Sequence of chain 1.A:
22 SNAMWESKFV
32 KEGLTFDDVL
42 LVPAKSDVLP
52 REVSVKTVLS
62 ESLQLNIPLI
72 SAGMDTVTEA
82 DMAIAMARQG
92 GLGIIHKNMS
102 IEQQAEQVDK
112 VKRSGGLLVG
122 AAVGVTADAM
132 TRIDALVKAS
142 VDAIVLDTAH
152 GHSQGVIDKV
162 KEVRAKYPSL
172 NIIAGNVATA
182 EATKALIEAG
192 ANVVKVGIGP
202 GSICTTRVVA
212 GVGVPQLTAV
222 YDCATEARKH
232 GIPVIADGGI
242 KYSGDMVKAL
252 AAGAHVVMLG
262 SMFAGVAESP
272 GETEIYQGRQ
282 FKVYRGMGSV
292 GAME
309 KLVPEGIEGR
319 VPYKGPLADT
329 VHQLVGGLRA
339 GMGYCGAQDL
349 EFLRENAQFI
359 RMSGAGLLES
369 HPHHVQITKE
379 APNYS

Binding-site contacts:
Ligand atom C10 contacts residue TYR342 of chain 1.C at 3.5 Å (hydrophobic).
Ligand atom N1 contacts residue LEU310 of chain 1.A at 4.0 Å.
Ligand atom N2 contacts residue GLU313 of chain 1.A at 2.5 Å (salt-bridge).
Ligand atom C19 contacts residue GLU313 of chain 1.A at 4.0 Å.
Ligand atom N4 contacts residue IMP1 of chain 1.I at 4.0 Å.
Ligand atom C19 contacts residue THR207 of chain 1.A at 3.5 Å.
Ligand atom C4 contacts residue ALA150 of chain 1.A at 3.9 Å (hydrophobic).
Ligand atom C2 contacts residue VAL311 of chain 1.A at 3.5 Å (hydrophobic).
Ligand atom C18 contacts residue IMP1 of chain 1.I at 3.9 Å.
Ligand atom C9 contacts residue TYR342 of chain 1.C at 3.9 Å (hydrophobic).
Ligand atom C5 contacts residue GLU313 of chain 1.A at 3.6 Å.
Ligand atom C3 contacts residue LEU310 of chain 1.A at 3.7 Å (hydrophobic).
Ligand atom C5 contacts residue ALA150 of chain 1.A at 3.7 Å (hydrophobic).
Ligand atom O2 contacts residue IMP1 of chain 1.I at 3.5 Å (h-bond).
Ligand atom C9 contacts residue PRO51 of chain 1.C at 3.8 Å (hydrophobic).
Ligand atom BR1 contacts residue VAL49 of chain 1.C at 3.7 Å.
Ligand atom BR1 contacts residue PRO51 of chain 1.C at 3.9 Å.
Ligand atom BR1 contacts residue GLY341 of chain 1.C at 3.8 Å.
Ligand atom C6 contacts residue ALA150 of chain 1.A at 3.7 Å (hydrophobic).
Ligand atom C15 contacts residue GLY289 of chain 1.A at 4.0 Å.
Ligand atom N2 contacts residue LEU310 of chain 1.A at 4.0 Å.
Ligand atom O contacts residue LEU310 of chain 1.A at 3.5 Å.
Ligand atom C10 contacts residue ALA338 of chain 1.C at 3.9 Å (hydrophobic).
Ligand atom C4 contacts residue LEU310 of chain 1.A at 3.6 Å (hydrophobic).
Ligand atom N1 contacts residue GLU313 of chain 1.A at 2.8 Å (salt-bridge).
Ligand atom C17 contacts residue ALA150 of chain 1.A at 4.0 Å (hydrophobic).
Ligand atom C9 contacts residue ALA338 of chain 1.C at 3.6 Å (hydrophobic).
Ligand atom C2 contacts residue MET294 of chain 1.A at 3.8 Å (hydrophobic).
Ligand atom N2 contacts residue ALA150 of chain 1.A at 3.8 Å.
Ligand atom C4 contacts residue GLU313 of chain 1.A at 3.1 Å.
Ligand atom C14 contacts residue MET288 of chain 1.A at 4.0 Å (hydrophobic).
Ligand atom C2 contacts residue GLY289 of chain 1.A at 4.0 Å.
Ligand atom C19 contacts residue TYR342 of chain 1.C at 3.6 Å (hydrophobic).
Ligand atom O contacts residue ALA150 of chain 1.A at 3.9 Å.
Ligand atom C8 contacts residue PRO51 of chain 1.C at 3.8 Å (hydrophobic).
Ligand atom N2 contacts residue TYR342 of chain 1.C at 3.9 Å.
Ligand atom C13 contacts residue GLY289 of chain 1.A at 3.7 Å.
Ligand atom C10 contacts residue GLU313 of chain 1.A at 3.8 Å.
Ligand atom C19 contacts residue IMP1 of chain 1.I at 3.4 Å.
Ligand atom C14 contacts residue GLY289 of chain 1.A at 3.7 Å.

Sequence of chain 1.C:
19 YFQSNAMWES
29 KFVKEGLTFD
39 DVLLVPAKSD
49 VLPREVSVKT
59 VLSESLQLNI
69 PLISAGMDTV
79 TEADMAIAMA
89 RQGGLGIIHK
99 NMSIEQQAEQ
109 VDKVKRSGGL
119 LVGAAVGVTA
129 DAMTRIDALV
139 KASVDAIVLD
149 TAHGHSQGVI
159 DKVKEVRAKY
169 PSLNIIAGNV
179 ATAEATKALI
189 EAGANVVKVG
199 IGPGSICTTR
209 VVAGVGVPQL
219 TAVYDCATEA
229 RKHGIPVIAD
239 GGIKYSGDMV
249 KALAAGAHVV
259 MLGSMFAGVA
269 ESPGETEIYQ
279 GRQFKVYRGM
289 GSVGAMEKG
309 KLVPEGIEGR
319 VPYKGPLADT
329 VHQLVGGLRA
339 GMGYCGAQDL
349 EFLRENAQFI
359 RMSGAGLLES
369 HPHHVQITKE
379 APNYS

A protein and the small-molecule ligand that binds it are described below.
Small molecule (SMILES): C/C(=N\O)c1cccc(C(C)(C)NC(=O)Nc2ccc(Br)cc2)c1